Sequence of chain 1.B:
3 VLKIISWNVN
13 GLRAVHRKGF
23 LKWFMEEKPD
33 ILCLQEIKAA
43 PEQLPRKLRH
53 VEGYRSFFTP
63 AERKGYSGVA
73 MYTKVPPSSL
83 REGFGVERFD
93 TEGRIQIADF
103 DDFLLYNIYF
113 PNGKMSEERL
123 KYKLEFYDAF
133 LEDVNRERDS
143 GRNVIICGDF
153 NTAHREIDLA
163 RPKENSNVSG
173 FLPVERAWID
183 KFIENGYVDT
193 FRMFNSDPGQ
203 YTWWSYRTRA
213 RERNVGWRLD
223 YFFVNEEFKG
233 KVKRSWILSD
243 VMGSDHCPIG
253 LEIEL

Binding-site contacts:
Ligand atom OP1 contacts residue GOL1 of chain 1.O at 3.3 Å.
Ligand atom N1 contacts residue ARG211 of chain 1.A at 3.6 Å (salt-bridge).
Ligand atom C2' contacts residue ARG209 of chain 1.B at 3.7 Å.
Ligand atom C5 contacts residue VAL170 of chain 1.B at 3.5 Å (hydrophobic).
Ligand atom OP1 contacts residue ARG163 of chain 1.B at 3.5 Å.
Ligand atom O2 contacts residue LYS116 of chain 1.B at 3.7 Å.
Ligand atom C5' contacts residue TRP219 of chain 1.B at 3.4 Å (hydrophobic).
Ligand atom OP1 contacts residue ASN167 of chain 1.B at 3.3 Å (h-bond).
Ligand atom N7 contacts residue ARG209 of chain 1.B at 3.6 Å.
Ligand atom O2 contacts residue TYR208 of chain 1.A at 3.4 Å.
Ligand atom OP1 contacts residue SER207 of chain 1.B at 2.3 Å (h-bond).
Ligand atom O4' contacts residue ASN167 of chain 1.B at 3.6 Å (h-bond).
Ligand atom C2 contacts residue ARG211 of chain 1.A at 3.5 Å.
Ligand atom OP1 contacts residue ARG209 of chain 1.B at 3.7 Å.
Ligand atom C4' contacts residue ARG209 of chain 1.A at 3.4 Å.
Ligand atom N7 contacts residue ARG209 of chain 1.B at 3.6 Å (salt-bridge).
Ligand atom N1 contacts residue ARG211 of chain 1.A at 3.5 Å (salt-bridge).
Ligand atom P contacts residue ARG215 of chain 1.B at 3.3 Å.
Ligand atom C8 contacts residue ARG209 of chain 1.B at 3.2 Å.
Ligand atom C2 contacts residue TYR208 of chain 1.A at 3.5 Å (hydrophobic).
Ligand atom OP1 contacts residue ARG163 of chain 1.B at 3.1 Å (salt-bridge).
Ligand atom OP2 contacts residue ARG215 of chain 1.B at 2.8 Å (salt-bridge).
Ligand atom P contacts residue SER207 of chain 1.B at 3.2 Å.
Ligand atom OP1 contacts residue ARG215 of chain 1.B at 2.5 Å (salt-bridge).
Ligand atom C2 contacts residue VAL170 of chain 1.B at 3.6 Å (hydrophobic).
Ligand atom OP2 contacts residue ARG209 of chain 1.B at 3.0 Å (salt-bridge).
Ligand atom N3 contacts residue TYR208 of chain 1.A at 3.4 Å.
Ligand atom C5' contacts residue ARG209 of chain 1.A at 3.7 Å.
Ligand atom C8 contacts residue THR210 of chain 1.B at 3.5 Å.
Ligand atom OP1 contacts residue VAL217 of chain 1.B at 3.4 Å.
Ligand atom C4 contacts residue TYR208 of chain 1.A at 3.5 Å (hydrophobic).
Ligand atom N4 contacts residue TYR208 of chain 1.A at 3.7 Å.
Ligand atom OP2 contacts residue TRP219 of chain 1.B at 2.9 Å (h-bond).
Ligand atom OP2 contacts residue THR210 of chain 1.B at 2.7 Å (h-bond).
Ligand atom O5' contacts residue ARG209 of chain 1.A at 3.0 Å (salt-bridge).
Ligand atom O5' contacts residue ASN167 of chain 1.B at 3.6 Å.
Ligand atom C5 contacts residue TYR208 of chain 1.A at 3.7 Å (hydrophobic).
Ligand atom C8 contacts residue ARG209 of chain 1.B at 3.5 Å.
Ligand atom C5' contacts residue ARG209 of chain 1.A at 3.4 Å.
Ligand atom O3' contacts residue SER207 of chain 1.B at 3.2 Å (h-bond).

Sequence of chain 1.A:
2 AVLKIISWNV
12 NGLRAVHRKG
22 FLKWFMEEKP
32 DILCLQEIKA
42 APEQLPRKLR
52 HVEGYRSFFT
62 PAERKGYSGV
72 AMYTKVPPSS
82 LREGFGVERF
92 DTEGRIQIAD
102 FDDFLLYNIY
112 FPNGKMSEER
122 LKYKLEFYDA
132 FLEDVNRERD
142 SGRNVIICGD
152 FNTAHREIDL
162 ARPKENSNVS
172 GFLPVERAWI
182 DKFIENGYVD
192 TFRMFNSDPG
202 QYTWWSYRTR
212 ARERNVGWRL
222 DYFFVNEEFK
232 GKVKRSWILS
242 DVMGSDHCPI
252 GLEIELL

This protein binds this small molecule.
Small molecule (SMILES): Cc1cn([C@H]2C[C@H](O[P](=O)(O)OC[C@H]3O[C@@H](n4cnc5c(N)ncnc54)C[C@@H]3O)[C@@H](CO[P](=O)(O)O[C@H]3C[C@H](n4cnc5c(=O)nc(N)[nH]c54)O[C@@H]3CO[P](=O)(O)O[C@H]3C[C@H](n4ccc(N)nc4=O)O[C@@H]3COP(=O)(O)O)O2)c(=O)[nH]c1=O